Sequence of chain 1.A:
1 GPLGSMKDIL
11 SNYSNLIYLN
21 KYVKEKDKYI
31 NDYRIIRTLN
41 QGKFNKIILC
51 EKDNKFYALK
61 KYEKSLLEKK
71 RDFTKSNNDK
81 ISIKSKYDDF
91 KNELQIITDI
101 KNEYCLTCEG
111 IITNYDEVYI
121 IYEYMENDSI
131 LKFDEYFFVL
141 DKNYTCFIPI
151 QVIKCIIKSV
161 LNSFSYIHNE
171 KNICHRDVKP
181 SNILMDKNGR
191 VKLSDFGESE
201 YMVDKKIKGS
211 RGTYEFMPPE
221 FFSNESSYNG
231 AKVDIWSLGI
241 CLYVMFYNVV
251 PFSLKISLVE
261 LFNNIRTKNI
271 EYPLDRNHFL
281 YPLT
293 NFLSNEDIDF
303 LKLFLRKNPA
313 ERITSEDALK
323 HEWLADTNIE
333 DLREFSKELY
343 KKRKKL

Binding-site contacts:
Ligand atom C1 contacts residue MET125 of chain 1.A at 3.8 Å (hydrophobic).
Ligand atom C11 contacts residue TYR122 of chain 1.A at 3.4 Å (hydrophobic).
Ligand atom C12 contacts residue TYR122 of chain 1.A at 3.8 Å (hydrophobic).
Ligand atom N2 contacts residue LEU184 of chain 1.A at 3.6 Å.
Ligand atom O1 contacts residue SER181 of chain 1.A at 2.9 Å (h-bond).
Ligand atom C7 contacts residue LEU106 of chain 1.A at 3.5 Å (hydrophobic).
Ligand atom C4 contacts residue LEU184 of chain 1.A at 4.0 Å (hydrophobic).
Ligand atom C11 contacts residue LEU106 of chain 1.A at 3.5 Å (hydrophobic).
Ligand atom C6 contacts residue ALA58 of chain 1.A at 3.6 Å (hydrophobic).
Ligand atom N4 contacts residue LYS60 of chain 1.A at 3.5 Å.
Ligand atom C15 contacts residue SER181 of chain 1.A at 3.8 Å.
Ligand atom N3 contacts residue MET125 of chain 1.A at 2.8 Å (h-bond).
Ligand atom N3 contacts residue GLU123 of chain 1.A at 3.7 Å.
Ligand atom C6 contacts residue GLU123 of chain 1.A at 3.2 Å.
Ligand atom C2 contacts residue MET125 of chain 1.A at 3.5 Å (hydrophobic).
Ligand atom C18 contacts residue ASN40 of chain 1.A at 3.4 Å.
Ligand atom C7 contacts residue LEU184 of chain 1.A at 3.9 Å (hydrophobic).
Ligand atom C1 contacts residue TYR124 of chain 1.A at 3.8 Å (hydrophobic).
Ligand atom C9 contacts residue SER194 of chain 1.A at 3.9 Å.
Ligand atom C5 contacts residue LEU184 of chain 1.A at 3.6 Å (hydrophobic).
Ligand atom C5 contacts residue LEU106 of chain 1.A at 3.9 Å (hydrophobic).
Ligand atom C17 contacts residue ILE47 of chain 1.A at 3.8 Å (hydrophobic).
Ligand atom C2 contacts residue ASP128 of chain 1.A at 3.8 Å.
Ligand atom C6 contacts residue LEU106 of chain 1.A at 3.8 Å (hydrophobic).
Ligand atom N5 contacts residue ASP128 of chain 1.A at 3.3 Å (salt-bridge).
Ligand atom C3 contacts residue ASP128 of chain 1.A at 2.7 Å.
Ligand atom C13 contacts residue LYS60 of chain 1.A at 3.7 Å.
Ligand atom N1 contacts residue LEU184 of chain 1.A at 3.9 Å.
Ligand atom C17 contacts residue ASN40 of chain 1.A at 3.6 Å.
Ligand atom N3 contacts residue TYR124 of chain 1.A at 3.5 Å.
Ligand atom C14 contacts residue ILE47 of chain 1.A at 4.0 Å (hydrophobic).
Ligand atom C12 contacts residue LEU106 of chain 1.A at 3.1 Å (hydrophobic).
Ligand atom C2 contacts residue TYR124 of chain 1.A at 3.5 Å (hydrophobic).
Ligand atom C17 contacts residue LEU39 of chain 1.A at 3.6 Å (hydrophobic).
Ligand atom N4 contacts residue ASP195 of chain 1.A at 3.5 Å.
Ligand atom C6 contacts residue MET125 of chain 1.A at 3.7 Å (hydrophobic).
Ligand atom C5 contacts residue ALA58 of chain 1.A at 4.0 Å (hydrophobic).
Ligand atom C4 contacts residue ASP128 of chain 1.A at 3.4 Å.
Ligand atom C8 contacts residue LEU184 of chain 1.A at 3.7 Å (hydrophobic).
Ligand atom C6 contacts residue LEU184 of chain 1.A at 4.0 Å (hydrophobic).

The small molecule below binds the protein below.
Small molecule (SMILES): CC(C)[C@@H](CO)Nc1ccc2ncc(-c3ccc(C#N)cc3)n2n1